Sequence of chain 26.C:
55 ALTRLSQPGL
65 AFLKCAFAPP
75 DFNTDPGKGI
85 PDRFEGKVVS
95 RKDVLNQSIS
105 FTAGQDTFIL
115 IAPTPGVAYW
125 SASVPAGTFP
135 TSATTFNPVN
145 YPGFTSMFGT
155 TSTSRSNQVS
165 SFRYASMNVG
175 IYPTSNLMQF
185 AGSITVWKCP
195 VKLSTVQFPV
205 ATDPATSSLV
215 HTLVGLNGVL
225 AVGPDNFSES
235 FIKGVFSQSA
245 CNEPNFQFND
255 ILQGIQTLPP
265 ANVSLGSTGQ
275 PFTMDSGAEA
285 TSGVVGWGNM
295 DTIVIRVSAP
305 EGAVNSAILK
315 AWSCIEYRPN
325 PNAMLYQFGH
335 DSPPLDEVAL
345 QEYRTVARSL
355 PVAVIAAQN

Sequence of chain 21.C:
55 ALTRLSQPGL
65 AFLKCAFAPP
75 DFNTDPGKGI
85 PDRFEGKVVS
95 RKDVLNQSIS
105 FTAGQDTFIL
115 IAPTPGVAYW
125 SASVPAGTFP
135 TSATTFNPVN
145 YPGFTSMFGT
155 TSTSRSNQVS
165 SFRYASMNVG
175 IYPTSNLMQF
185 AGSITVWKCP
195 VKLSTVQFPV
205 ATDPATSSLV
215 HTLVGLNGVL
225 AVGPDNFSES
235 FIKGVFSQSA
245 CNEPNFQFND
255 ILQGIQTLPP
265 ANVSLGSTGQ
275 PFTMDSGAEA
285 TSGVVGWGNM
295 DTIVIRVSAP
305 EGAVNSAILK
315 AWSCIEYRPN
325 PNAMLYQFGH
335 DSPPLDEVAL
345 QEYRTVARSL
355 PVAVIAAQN

Sequence of chain 21.F:
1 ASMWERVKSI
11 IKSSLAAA

Binding-site contacts:
Ligand atom C5 contacts residue U5 of chain 26.G at 3.9 Å.
Ligand atom O2' contacts residue THR57 of chain 21.C at 3.2 Å.
Ligand atom C6 contacts residue U5 of chain 26.G at 3.6 Å.
Ligand atom O2 contacts residue GLN61 of chain 21.C at 3.9 Å.
Ligand atom C6 contacts residue A4 of chain 26.G at 3.7 Å.
Ligand atom N3 contacts residue C6 of chain 26.G at 3.2 Å (h-bond).
Ligand atom C6 contacts residue U2 of chain 26.G at 3.4 Å.
Ligand atom N1 contacts residue U3 of chain 26.G at 3.8 Å.
Ligand atom C5 contacts residue A4 of chain 26.G at 2.8 Å.
Ligand atom N1 contacts residue U2 of chain 26.G at 2.8 Å.
Ligand atom N6 contacts residue U2 of chain 26.G at 2.6 Å (h-bond).
Ligand atom C2 contacts residue U3 of chain 26.G at 3.8 Å.
Ligand atom OP1 contacts residue LYS12 of chain 21.F at 3.9 Å.
Ligand atom N3 contacts residue GLN61 of chain 21.C at 3.6 Å.
Ligand atom OP1 contacts residue LYS8 of chain 21.F at 3.1 Å.
Ligand atom N3 contacts residue U5 of chain 26.G at 3.6 Å.
Ligand atom O2 contacts residue U2 of chain 26.G at 3.6 Å.
Ligand atom C2 contacts residue U2 of chain 26.G at 3.6 Å.
Ligand atom OP1 contacts residue PHE76 of chain 21.C at 3.7 Å.
Ligand atom OP1 contacts residue LYS68 of chain 21.C at 3.2 Å (salt-bridge).
Ligand atom O4 contacts residue U1 of chain 26.G at 2.8 Å (h-bond).
Ligand atom OP1 contacts residue LEU56 of chain 21.C at 2.8 Å.
Ligand atom C2 contacts residue GLN61 of chain 21.C at 3.9 Å.
Ligand atom O4 contacts residue A4 of chain 26.G at 2.6 Å (h-bond).
Ligand atom O2 contacts residue C6 of chain 26.G at 2.9 Å (h-bond).
Ligand atom C4 contacts residue U5 of chain 26.G at 3.7 Å.
Ligand atom C2 contacts residue A4 of chain 26.G at 3.9 Å.
Ligand atom OP2 contacts residue LYS8 of chain 21.F at 3.8 Å.
Ligand atom C2 contacts residue U1 of chain 26.G at 3.9 Å.
Ligand atom N3 contacts residue U1 of chain 26.G at 3.8 Å.
Ligand atom C4 contacts residue U1 of chain 26.G at 3.7 Å.
Ligand atom C2 contacts residue C6 of chain 26.G at 3.4 Å.
Ligand atom C4 contacts residue A4 of chain 26.G at 3.2 Å.
Ligand atom N3 contacts residue U2 of chain 26.G at 3.6 Å.
Ligand atom N3 contacts residue A4 of chain 26.G at 3.8 Å.
Ligand atom O2' contacts residue LEU64 of chain 21.C at 3.9 Å.
Ligand atom N3 contacts residue U1 of chain 26.G at 3.9 Å.
Ligand atom N1 contacts residue U5 of chain 26.G at 3.7 Å.
Ligand atom O2 contacts residue U1 of chain 26.G at 2.9 Å (h-bond).
Ligand atom O4 contacts residue U5 of chain 26.G at 2.8 Å (h-bond).

This protein binds this small molecule.
Small molecule (SMILES): Nc1ccn([C@@H]2O[C@H](CO[P](=O)(O)O[C@H]3[C@@H](O)[C@H](n4ccc(=O)[nH]c4=O)O[C@@H]3CO[P](=O)(O)O[C@H]3[C@@H](O)[C@H](n4cnc5c(N)ncnc54)O[C@@H]3CO)[C@@H](O[P](=O)(O)OC[C@H]3O[C@@H](n4ccc(=O)[nH]c4=O)[C@H](O)[C@@H]3O)[C@H]2O)c(=O)n1.O=c1ccn([C@@H]2O[C@H](CO[P](=O)(O)O[C@H]3[C@@H](O)[C@H](n4ccc(=O)[nH]c4=O)O[C@@H]3CO[P](=O)(O)O[C@H]3[C@@H](O)[C@H](n4ccc(=O)[nH]c4=O)O[C@@H]3CO)[C@@H](O)[C@H]2O)c(=O)[nH]1